Binding-site contacts:
Ligand atom O6 contacts residue PHE718 of chain 1.B at 4.3 Å.
Ligand atom O6 contacts residue GLN926 of chain 1.B at 2.9 Å (h-bond).
Ligand atom C7 contacts residue ASN717 of chain 1.B at 3.4 Å.
Ligand atom O7 contacts residue GLN1071 of chain 1.B at 3.8 Å.
Ligand atom O5 contacts residue GLN1071 of chain 1.B at 4.1 Å.
Ligand atom O6 contacts residue THR719 of chain 1.B at 4.5 Å.
Ligand atom C5 contacts residue LEU922 of chain 1.B at 4.0 Å (hydrophobic).
Ligand atom C3 contacts residue ASN717 of chain 1.B at 3.8 Å.
Ligand atom O7 contacts residue ASN717 of chain 1.B at 3.3 Å (h-bond).
Ligand atom C5 contacts residue GLN926 of chain 1.B at 4.4 Å.
Ligand atom C1 contacts residue ASN717 of chain 1.B at 1.4 Å.
Ligand atom C2 contacts residue ASN717 of chain 1.B at 2.5 Å.
Ligand atom O5 contacts residue ASN717 of chain 1.B at 2.3 Å (h-bond).
Ligand atom O4 contacts residue LEU922 of chain 1.B at 4.4 Å.
Ligand atom C6 contacts residue GLN926 of chain 1.B at 4.1 Å.
Ligand atom O6 contacts residue LEU922 of chain 1.B at 4.4 Å.
Ligand atom C1 contacts residue LEU922 of chain 1.B at 4.3 Å (hydrophobic).
Ligand atom C4 contacts residue ASN717 of chain 1.B at 4.2 Å.
Ligand atom C5 contacts residue ASN717 of chain 1.B at 3.7 Å.
Ligand atom C6 contacts residue LEU922 of chain 1.B at 4.3 Å (hydrophobic).
Ligand atom N2 contacts residue ASN717 of chain 1.B at 3.0 Å (h-bond).

Sequence of chain 1.B:
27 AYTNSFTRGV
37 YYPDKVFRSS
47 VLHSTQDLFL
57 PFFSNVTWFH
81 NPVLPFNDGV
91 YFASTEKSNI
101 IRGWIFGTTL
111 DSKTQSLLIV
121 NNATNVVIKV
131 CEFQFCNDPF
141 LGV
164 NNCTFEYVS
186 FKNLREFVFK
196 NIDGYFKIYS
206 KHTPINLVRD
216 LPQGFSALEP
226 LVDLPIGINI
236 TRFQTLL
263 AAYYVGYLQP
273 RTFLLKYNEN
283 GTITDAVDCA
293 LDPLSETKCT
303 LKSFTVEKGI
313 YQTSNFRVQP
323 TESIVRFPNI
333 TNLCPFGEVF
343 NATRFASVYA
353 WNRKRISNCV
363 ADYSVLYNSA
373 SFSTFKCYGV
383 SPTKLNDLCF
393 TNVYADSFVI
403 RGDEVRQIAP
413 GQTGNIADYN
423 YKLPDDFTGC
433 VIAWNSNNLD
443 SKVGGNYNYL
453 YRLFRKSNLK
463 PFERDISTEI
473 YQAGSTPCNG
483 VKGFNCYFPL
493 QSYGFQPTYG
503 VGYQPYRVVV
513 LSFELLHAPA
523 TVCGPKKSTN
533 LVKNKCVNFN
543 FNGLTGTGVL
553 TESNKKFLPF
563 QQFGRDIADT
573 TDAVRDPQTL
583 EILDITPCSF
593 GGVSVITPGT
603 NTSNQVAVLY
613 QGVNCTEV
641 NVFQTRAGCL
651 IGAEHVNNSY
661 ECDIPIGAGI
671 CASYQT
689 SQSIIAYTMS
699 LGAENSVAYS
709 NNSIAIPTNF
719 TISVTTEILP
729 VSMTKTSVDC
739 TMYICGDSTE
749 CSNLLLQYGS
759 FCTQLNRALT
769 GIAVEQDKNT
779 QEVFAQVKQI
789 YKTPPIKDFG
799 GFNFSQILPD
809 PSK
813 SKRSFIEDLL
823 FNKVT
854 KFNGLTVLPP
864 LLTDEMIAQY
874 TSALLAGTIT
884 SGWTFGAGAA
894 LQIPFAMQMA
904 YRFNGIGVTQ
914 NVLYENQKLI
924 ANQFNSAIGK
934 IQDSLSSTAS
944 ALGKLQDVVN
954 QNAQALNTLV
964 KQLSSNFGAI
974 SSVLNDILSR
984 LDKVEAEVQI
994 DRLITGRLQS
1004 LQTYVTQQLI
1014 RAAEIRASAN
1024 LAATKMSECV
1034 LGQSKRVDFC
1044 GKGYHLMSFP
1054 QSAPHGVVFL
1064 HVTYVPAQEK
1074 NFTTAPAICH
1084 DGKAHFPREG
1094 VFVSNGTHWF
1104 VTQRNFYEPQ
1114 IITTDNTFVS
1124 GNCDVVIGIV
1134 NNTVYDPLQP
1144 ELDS

The small molecule below binds the protein below.
Small molecule (SMILES): CC(=O)N[C@@H]1[C@@H](O)[C@H](O)[C@@H](CO)O[C@H]1O